Sequence of chain 1.B:
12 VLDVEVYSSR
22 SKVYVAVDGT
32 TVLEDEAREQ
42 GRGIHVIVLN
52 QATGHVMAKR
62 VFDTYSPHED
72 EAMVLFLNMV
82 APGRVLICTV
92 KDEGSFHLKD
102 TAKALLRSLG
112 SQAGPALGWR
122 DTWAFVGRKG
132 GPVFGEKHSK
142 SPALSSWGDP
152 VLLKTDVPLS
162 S

Binding-site contacts:
Ligand atom C5' contacts residue TRP120 of chain 1.B at 3.6 Å (hydrophobic).
Ligand atom C6' contacts residue TYR66 of chain 1.B at 3.3 Å (hydrophobic).
Ligand atom O6 contacts residue ARG121 of chain 1.B at 2.9 Å (salt-bridge).
Ligand atom O1 contacts residue ARG121 of chain 1.B at 3.4 Å (salt-bridge).
Ligand atom O5 contacts residue ARG121 of chain 1.B at 3.0 Å (salt-bridge).
Ligand atom C1 contacts residue TYR66 of chain 1.B at 3.6 Å (hydrophobic).
Ligand atom C3' contacts residue TRP120 of chain 1.B at 4.1 Å (hydrophobic).
Ligand atom O6 contacts residue ASP93 of chain 1.B at 2.7 Å (salt-bridge).
Ligand atom C6 contacts residue TRP120 of chain 1.B at 4.1 Å (hydrophobic).
Ligand atom C6 contacts residue GLU94 of chain 1.B at 3.6 Å.
Ligand atom O4 contacts residue ASP93 of chain 1.B at 2.6 Å (salt-bridge).
Ligand atom C6 contacts residue ASP93 of chain 1.B at 3.4 Å.
Ligand atom C5 contacts residue ARG43 of chain 1.B at 4.2 Å.
Ligand atom C5 contacts residue TYR66 of chain 1.B at 3.6 Å (hydrophobic).
Ligand atom C4 contacts residue ARG43 of chain 1.B at 3.8 Å.
Ligand atom C6 contacts residue ARG43 of chain 1.B at 3.6 Å.
Ligand atom C6' contacts residue TRP120 of chain 1.B at 3.5 Å (hydrophobic).
Ligand atom O4 contacts residue ARG43 of chain 1.B at 2.8 Å (salt-bridge).
Ligand atom O1' contacts residue PHE97 of chain 1.B at 3.6 Å.
Ligand atom C2 contacts residue ARG121 of chain 1.B at 4.2 Å.
Ligand atom C5' contacts residue TYR66 of chain 1.B at 4.0 Å (hydrophobic).
Ligand atom C6 contacts residue ARG121 of chain 1.B at 4.0 Å.
Ligand atom C1' contacts residue ARG121 of chain 1.B at 4.0 Å.
Ligand atom C4 contacts residue ASP93 of chain 1.B at 3.5 Å.
Ligand atom C1 contacts residue ARG121 of chain 1.B at 3.8 Å.
Ligand atom C1' contacts residue TRP120 of chain 1.B at 3.8 Å (hydrophobic).
Ligand atom O5 contacts residue TRP120 of chain 1.B at 3.7 Å.
Ligand atom C5 contacts residue ARG121 of chain 1.B at 4.0 Å.
Ligand atom O6 contacts residue GLU94 of chain 1.B at 3.8 Å.
Ligand atom O6 contacts residue TRP148 of chain 1.B at 3.9 Å.
Ligand atom O4 contacts residue ARG39 of chain 1.B at 3.8 Å.
Ligand atom O5 contacts residue ARG43 of chain 1.B at 3.5 Å (salt-bridge).
Ligand atom C6 contacts residue TYR66 of chain 1.B at 3.7 Å (hydrophobic).
Ligand atom O4 contacts residue GLU40 of chain 1.B at 3.8 Å.
Ligand atom O6 contacts residue ARG43 of chain 1.B at 2.9 Å (salt-bridge).
Ligand atom C2' contacts residue TRP120 of chain 1.B at 4.0 Å (hydrophobic).
Ligand atom O5 contacts residue TYR66 of chain 1.B at 3.9 Å.
Ligand atom C4' contacts residue TRP120 of chain 1.B at 4.0 Å (hydrophobic).
Ligand atom C3 contacts residue ARG43 of chain 1.B at 3.9 Å.
Ligand atom C5 contacts residue ARG43 of chain 1.B at 4.1 Å.

This protein binds this small molecule.
Small molecule (SMILES): CC(=O)N[C@H]1[C@H](O[C@H]2[C@H](O)[C@@H](CO)O[C@@H](Oc3ccc([N+](=O)O)cc3)[C@@H]2NC(C)=O)O[C@H](CO)[C@H](O)[C@@H]1O